A protein and the small-molecule ligand that binds it are described below.
Small molecule (SMILES): CC(=O)N[C@H]1[C@H](O[C@H]2[C@H](O)[C@@H](NC(C)=O)CO[C@@H]2CO)O[C@H](CO)[C@@H](O)[C@@H]1O

Sequence of chain 1.E:
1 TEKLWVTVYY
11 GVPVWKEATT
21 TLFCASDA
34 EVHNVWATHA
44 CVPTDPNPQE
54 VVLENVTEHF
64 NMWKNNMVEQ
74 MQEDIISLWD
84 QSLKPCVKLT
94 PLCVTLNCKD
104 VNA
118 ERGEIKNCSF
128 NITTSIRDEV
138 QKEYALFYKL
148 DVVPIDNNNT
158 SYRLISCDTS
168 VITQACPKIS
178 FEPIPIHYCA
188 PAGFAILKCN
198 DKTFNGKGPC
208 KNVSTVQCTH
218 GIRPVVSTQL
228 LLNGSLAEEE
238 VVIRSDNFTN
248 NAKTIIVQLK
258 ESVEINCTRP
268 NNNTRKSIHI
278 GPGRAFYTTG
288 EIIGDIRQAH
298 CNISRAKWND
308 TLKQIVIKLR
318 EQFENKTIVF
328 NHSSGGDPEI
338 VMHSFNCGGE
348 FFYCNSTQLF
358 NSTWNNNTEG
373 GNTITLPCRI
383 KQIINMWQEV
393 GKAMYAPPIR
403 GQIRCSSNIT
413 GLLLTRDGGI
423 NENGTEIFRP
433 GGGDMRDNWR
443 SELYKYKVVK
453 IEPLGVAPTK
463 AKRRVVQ

Binding-site contacts:
Ligand atom C5 contacts residue ARG431 of chain 1.E at 3.0 Å.
Ligand atom O7 contacts residue ASN328 of chain 1.E at 3.6 Å.
Ligand atom C7 contacts residue ASN328 of chain 1.E at 3.3 Å.
Ligand atom C8 contacts residue VAL326 of chain 1.E at 4.2 Å (hydrophobic).
Ligand atom C5 contacts residue ASN328 of chain 1.E at 3.4 Å.
Ligand atom C6 contacts residue ASN328 of chain 1.E at 4.4 Å.
Ligand atom N2 contacts residue ASN328 of chain 1.E at 2.9 Å (h-bond).
Ligand atom C8 contacts residue PHE327 of chain 1.E at 4.5 Å (hydrophobic).
Ligand atom C8 contacts residue ASN328 of chain 1.E at 4.5 Å.
Ligand atom C6 contacts residue ARG431 of chain 1.E at 2.6 Å.
Ligand atom O6 contacts residue ASN328 of chain 1.E at 4.5 Å.
Ligand atom C3 contacts residue ASN328 of chain 1.E at 3.8 Å.
Ligand atom C1 contacts residue HIS329 of chain 1.E at 4.2 Å.
Ligand atom C1 contacts residue ARG431 of chain 1.E at 3.5 Å.
Ligand atom O5 contacts residue ARG431 of chain 1.E at 2.3 Å (salt-bridge).
Ligand atom C2 contacts residue ASN328 of chain 1.E at 2.5 Å.
Ligand atom C4 contacts residue ASN328 of chain 1.E at 4.1 Å.
Ligand atom C1 contacts residue ASN328 of chain 1.E at 1.5 Å.
Ligand atom O6 contacts residue ARG431 of chain 1.E at 2.1 Å (salt-bridge).
Ligand atom C4 contacts residue ARG431 of chain 1.E at 4.2 Å.
Ligand atom C2 contacts residue ARG431 of chain 1.E at 4.4 Å.
Ligand atom O7 contacts residue ILE429 of chain 1.E at 4.2 Å.
Ligand atom O5 contacts residue ASN328 of chain 1.E at 2.1 Å (h-bond).
Ligand atom C7 contacts residue VAL326 of chain 1.E at 4.5 Å (hydrophobic).
Ligand atom O7 contacts residue VAL326 of chain 1.E at 4.2 Å.